Binding-site contacts:
Ligand atom N22 contacts residue GLU109 of chain 1.B at 2.9 Å (salt-bridge).
Ligand atom C41 contacts residue GLY50 of chain 1.B at 3.6 Å.
Ligand atom C34 contacts residue GLU109 of chain 1.B at 3.4 Å.
Ligand atom C02 contacts residue THR285 of chain 1.B at 3.6 Å.
Ligand atom C26 contacts residue ILE407 of chain 1.B at 3.6 Å (hydrophobic).
Ligand atom N40 contacts residue GLY50 of chain 1.B at 2.7 Å (h-bond).
Ligand atom C35 contacts residue ASP281 of chain 1.B at 3.4 Å.
Ligand atom C25 contacts residue HIS288 of chain 1.B at 3.6 Å.
Ligand atom C17 contacts residue GLU109 of chain 1.B at 3.6 Å.
Ligand atom N18 contacts residue GLN151 of chain 1.B at 3.0 Å (h-bond).
Ligand atom N16 contacts residue LEU147 of chain 1.B at 3.4 Å.
Ligand atom C46 contacts residue TYR256 of chain 1.B at 3.3 Å (hydrophobic).
Ligand atom N16 contacts residue GLU109 of chain 1.B at 2.8 Å (salt-bridge).
Ligand atom C41 contacts residue GLN105 of chain 1.B at 3.6 Å.
Ligand atom C12 contacts residue GLU109 of chain 1.B at 3.3 Å.
Ligand atom C23 contacts residue GLY283 of chain 1.B at 3.6 Å.
Ligand atom N19 contacts residue PHE148 of chain 1.B at 3.4 Å.
Ligand atom O21 contacts residue THR285 of chain 1.B at 3.0 Å (h-bond).
Ligand atom O39 contacts residue TYR107 of chain 1.B at 3.2 Å.
Ligand atom C31 contacts residue ASP48 of chain 1.B at 3.3 Å.
Ligand atom O36 contacts residue ASP48 of chain 1.B at 2.6 Å (salt-bridge).
Ligand atom O28 contacts residue GLU109 of chain 1.B at 3.0 Å (salt-bridge).
Ligand atom O39 contacts residue CYS108 of chain 1.B at 2.9 Å (h-bond).
Ligand atom C20 contacts residue GLU109 of chain 1.B at 3.6 Å.
Ligand atom O21 contacts residue SER284 of chain 1.B at 3.4 Å.
Ligand atom N19 contacts residue GLN151 of chain 1.B at 3.5 Å (h-bond).
Ligand atom C06 contacts residue ALA28 of chain 1.B at 3.5 Å (hydrophobic).
Ligand atom N19 contacts residue GLU109 of chain 1.B at 2.8 Å (salt-bridge).
Ligand atom C13 contacts residue GLU109 of chain 1.B at 3.6 Å.
Ligand atom O28 contacts residue CYS108 of chain 1.B at 3.5 Å (h-bond).
Ligand atom O03 contacts residue THR285 of chain 1.B at 3.6 Å.
Ligand atom C31 contacts residue GLY283 of chain 1.B at 3.6 Å.
Ligand atom N29 contacts residue GLY283 of chain 1.B at 2.9 Å (h-bond).
Ligand atom O21 contacts residue GLY283 of chain 1.B at 3.6 Å.
Ligand atom C35 contacts residue ASP48 of chain 1.B at 3.4 Å.
Ligand atom C37 contacts residue ASP281 of chain 1.B at 3.4 Å.
Ligand atom O36 contacts residue ASP281 of chain 1.B at 2.5 Å (salt-bridge).
Ligand atom O36 contacts residue GLY283 of chain 1.B at 3.5 Å (h-bond).
Ligand atom C07 contacts residue ALA28 of chain 1.B at 3.4 Å (hydrophobic).
Ligand atom N01 contacts residue THR285 of chain 1.B at 2.8 Å (h-bond).

This protein binds this small molecule.
Small molecule (SMILES): [H]/N=C(/N)NOCC[C@H](NC(=O)OCc1ccccc1)C(=O)N[C@H](C(=O)N[C@@H](CC(C)C)[C@@H](O)CC(=O)NCCc1ccccc1)C(C)C

Sequence of chain 1.B:
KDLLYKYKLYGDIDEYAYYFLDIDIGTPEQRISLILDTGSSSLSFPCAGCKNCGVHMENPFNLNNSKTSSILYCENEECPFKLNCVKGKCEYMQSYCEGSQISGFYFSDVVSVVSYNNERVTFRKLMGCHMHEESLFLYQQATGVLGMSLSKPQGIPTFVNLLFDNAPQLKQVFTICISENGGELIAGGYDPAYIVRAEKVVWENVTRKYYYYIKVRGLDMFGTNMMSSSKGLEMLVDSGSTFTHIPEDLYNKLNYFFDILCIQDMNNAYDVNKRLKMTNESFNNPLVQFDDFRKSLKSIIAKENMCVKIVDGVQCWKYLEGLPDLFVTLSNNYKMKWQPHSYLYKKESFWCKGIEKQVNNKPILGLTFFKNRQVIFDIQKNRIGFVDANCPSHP